A small-molecule ligand and the protein it binds are described below.
Small molecule (SMILES): Nc1nc2c(ncn2[C@@H]2O[C@H](CO[P](=O)(O)O[P](=O)(O)NP(=O)(O)O)[C@@H](O)[C@H]2O)c(=O)[nH]1

Binding-site contacts:
Ligand atom O3G contacts residue GLY12 of chain 1.A at 3.5 Å.
Ligand atom O3G contacts residue GLY60 of chain 1.A at 2.9 Å (h-bond).
Ligand atom O1A contacts residue ALA18 of chain 1.A at 2.9 Å (h-bond).
Ligand atom O1G contacts residue TYR32 of chain 1.A at 3.4 Å (h-bond).
Ligand atom O6 contacts residue SER145 of chain 1.A at 3.4 Å.
Ligand atom O1B contacts residue VAL14 of chain 1.A at 3.2 Å (h-bond).
Ligand atom O1G contacts residue PRO34 of chain 1.A at 3.4 Å.
Ligand atom C2' contacts residue VAL29 of chain 1.A at 3.5 Å (hydrophobic).
Ligand atom O6 contacts residue LYS147 of chain 1.A at 3.5 Å (salt-bridge).
Ligand atom N7 contacts residue ASN116 of chain 1.A at 3.1 Å (h-bond).
Ligand atom O2' contacts residue ASP30 of chain 1.A at 3.1 Å (salt-bridge).
Ligand atom O2B contacts residue MG1 of chain 1.D at 2.2 Å.
Ligand atom O6 contacts residue ASN116 of chain 1.A at 3.2 Å (h-bond).
Ligand atom O1B contacts residue GLY13 of chain 1.A at 3.4 Å (h-bond).
Ligand atom O4' contacts residue LYS117 of chain 1.A at 3.3 Å (salt-bridge).
Ligand atom O6 contacts residue ALA146 of chain 1.A at 2.8 Å (h-bond).
Ligand atom O6 contacts residue LYS117 of chain 1.A at 3.3 Å.
Ligand atom N2 contacts residue ASP119 of chain 1.A at 2.9 Å (salt-bridge).
Ligand atom O2G contacts residue MG1 of chain 1.D at 2.1 Å.
Ligand atom O2B contacts residue SER17 of chain 1.A at 2.8 Å (h-bond).
Ligand atom PB contacts residue MG1 of chain 1.D at 3.2 Å.
Ligand atom PG contacts residue MG1 of chain 1.D at 3.2 Å.
Ligand atom N3B contacts residue GLY13 of chain 1.A at 3.1 Å (h-bond).
Ligand atom N3B contacts residue MG1 of chain 1.D at 3.3 Å.
Ligand atom O1B contacts residue LYS16 of chain 1.A at 2.8 Å (salt-bridge).
Ligand atom N2 contacts residue LEU120 of chain 1.A at 3.4 Å.
Ligand atom O2B contacts residue LYS16 of chain 1.A at 3.4 Å (salt-bridge).
Ligand atom O1A contacts residue SER17 of chain 1.A at 3.3 Å (h-bond).
Ligand atom O2' contacts residue VAL29 of chain 1.A at 2.8 Å (h-bond).
Ligand atom O6 contacts residue ASP119 of chain 1.A at 3.4 Å (salt-bridge).
Ligand atom O2G contacts residue THR35 of chain 1.A at 2.8 Å (h-bond).
Ligand atom N1 contacts residue ASP119 of chain 1.A at 2.8 Å (salt-bridge).
Ligand atom O2' contacts residue PHE28 of chain 1.A at 3.1 Å.
Ligand atom O3A contacts residue GLY15 of chain 1.A at 3.1 Å (h-bond).
Ligand atom O3G contacts residue LYS16 of chain 1.A at 2.6 Å (salt-bridge).
Ligand atom O3' contacts residue ASP30 of chain 1.A at 2.8 Å (salt-bridge).
Ligand atom O1A contacts residue GLY15 of chain 1.A at 3.1 Å.
Ligand atom O1B contacts residue GLY15 of chain 1.A at 3.0 Å (h-bond).
Ligand atom C6 contacts residue LYS117 of chain 1.A at 3.5 Å.
Ligand atom O3A contacts residue GLY13 of chain 1.A at 3.5 Å.

Sequence of chain 1.A:
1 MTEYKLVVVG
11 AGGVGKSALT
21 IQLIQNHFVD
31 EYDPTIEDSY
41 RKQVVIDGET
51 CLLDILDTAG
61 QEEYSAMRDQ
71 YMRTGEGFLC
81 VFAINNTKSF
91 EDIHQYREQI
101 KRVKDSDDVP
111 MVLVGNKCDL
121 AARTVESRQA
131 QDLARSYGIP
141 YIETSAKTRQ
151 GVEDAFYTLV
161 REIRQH